This protein binds this small molecule.
Small molecule (SMILES): CC(C)=CCC/C(C)=C/CC/C(C)=C/COC[C@@H](O)CO

Binding-site contacts:
Ligand atom C14 contacts residue FQ01 of chain 1.R at 0.8 Å.
Ligand atom C19 contacts residue FQF1 of chain 1.S at 0.2 Å.
Ligand atom O5 contacts residue FQF1 of chain 1.S at 0.2 Å (h-bond).
Ligand atom C1 contacts residue FQF1 of chain 1.S at 1.4 Å.
Ligand atom C9 contacts residue FQ01 of chain 1.R at 0.7 Å.
Ligand atom C13 contacts residue FQF1 of chain 1.S at 0.3 Å.
Ligand atom C12 contacts residue FQF1 of chain 1.S at 0.3 Å.
Ligand atom C15 contacts residue FQ01 of chain 1.R at 0.3 Å.
Ligand atom C2 contacts residue FQ01 of chain 1.R at 1.1 Å.
Ligand atom C18 contacts residue FQ01 of chain 1.R at 0.4 Å.
Ligand atom C7 contacts residue FQ01 of chain 1.R at 0.8 Å.
Ligand atom O1 contacts residue FQ01 of chain 1.R at 1.0 Å.
Ligand atom O6 contacts residue FQ01 of chain 1.R at 0.4 Å (h-bond).
Ligand atom C19 contacts residue FQ01 of chain 1.R at 0.5 Å.
Ligand atom C17 contacts residue FQ01 of chain 1.R at 0.4 Å.
Ligand atom C20 contacts residue FQ01 of chain 1.R at 0.4 Å.
Ligand atom C9 contacts residue FQF1 of chain 1.S at 0.2 Å.
Ligand atom C15 contacts residue FQF1 of chain 1.S at 0.4 Å.
Ligand atom C16 contacts residue FQF1 of chain 1.S at 0.4 Å.
Ligand atom C8 contacts residue FQF1 of chain 1.S at 0.1 Å.
Ligand atom C20 contacts residue FQF1 of chain 1.S at 0.3 Å.
Ligand atom C11 contacts residue FQF1 of chain 1.S at 0.2 Å.
Ligand atom C16 contacts residue FQ01 of chain 1.R at 0.3 Å.
Ligand atom C13 contacts residue FQ01 of chain 1.R at 0.5 Å.
Ligand atom C6 contacts residue FQ01 of chain 1.R at 0.6 Å.
Ligand atom C2 contacts residue FQF1 of chain 1.S at 1.1 Å.
Ligand atom C6 contacts residue FQF1 of chain 1.S at 0.1 Å.
Ligand atom C3 contacts residue FQ01 of chain 1.R at 0.9 Å.
Ligand atom C11 contacts residue FQ01 of chain 1.R at 0.8 Å.
Ligand atom O6 contacts residue FQF1 of chain 1.S at 0.9 Å (h-bond).
Ligand atom C10 contacts residue FQF1 of chain 1.S at 0.1 Å.
Ligand atom C14 contacts residue FQF1 of chain 1.S at 0.2 Å.
Ligand atom C1 contacts residue FQ01 of chain 1.R at 0.7 Å.
Ligand atom C12 contacts residue FQ01 of chain 1.R at 0.5 Å.
Ligand atom O5 contacts residue FQ01 of chain 1.R at 1.2 Å (h-bond).
Ligand atom C7 contacts residue FQF1 of chain 1.S at 0.1 Å.
Ligand atom C18 contacts residue FQF1 of chain 1.S at 0.2 Å.
Ligand atom C3 contacts residue FQF1 of chain 1.S at 1.3 Å.
Ligand atom C8 contacts residue FQ01 of chain 1.R at 0.7 Å.
Ligand atom C17 contacts residue FQF1 of chain 1.S at 0.3 Å.

Sequence of chain 1.C:
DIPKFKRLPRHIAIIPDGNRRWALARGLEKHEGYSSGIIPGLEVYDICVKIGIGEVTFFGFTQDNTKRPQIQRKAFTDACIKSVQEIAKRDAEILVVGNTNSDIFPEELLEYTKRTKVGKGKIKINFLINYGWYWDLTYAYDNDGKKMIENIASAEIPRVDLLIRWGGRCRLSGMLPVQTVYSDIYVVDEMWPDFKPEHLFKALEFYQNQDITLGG